Sequence of chain 1.A:
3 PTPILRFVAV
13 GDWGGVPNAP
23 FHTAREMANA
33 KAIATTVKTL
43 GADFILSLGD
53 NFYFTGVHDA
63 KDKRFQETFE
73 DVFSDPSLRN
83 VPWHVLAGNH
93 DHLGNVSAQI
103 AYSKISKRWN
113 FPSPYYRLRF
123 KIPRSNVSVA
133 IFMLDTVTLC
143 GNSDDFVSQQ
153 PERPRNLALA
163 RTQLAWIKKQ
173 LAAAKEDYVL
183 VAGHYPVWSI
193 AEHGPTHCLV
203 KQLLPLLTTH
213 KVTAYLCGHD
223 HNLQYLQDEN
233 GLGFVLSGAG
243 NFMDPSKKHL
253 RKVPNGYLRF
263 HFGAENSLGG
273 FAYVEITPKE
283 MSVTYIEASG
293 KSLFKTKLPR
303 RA

The protein below binds the small molecule below.
Small molecule (SMILES): CC(=O)N[C@H]1[C@H](O[C@H]2[C@H](O)[C@@H](NC(C)=O)CO[C@@H]2CO)O[C@H](CO)[C@@H](O)[C@@H]1O

Binding-site contacts:
Ligand atom C6 contacts residue ALA62 of chain 1.A at 3.9 Å (hydrophobic).
Ligand atom O5 contacts residue ALA62 of chain 1.A at 4.3 Å.
Ligand atom O5 contacts residue ALA100 of chain 1.A at 3.5 Å.
Ligand atom C5 contacts residue SER99 of chain 1.A at 4.2 Å.
Ligand atom C3 contacts residue ASN97 of chain 1.A at 3.8 Å.
Ligand atom N2 contacts residue EDO1 of chain 1.EA at 3.2 Å (h-bond).
Ligand atom O5 contacts residue ASN97 of chain 1.A at 2.3 Å (h-bond).
Ligand atom C7 contacts residue HIS60 of chain 1.A at 4.1 Å.
Ligand atom C6 contacts residue EDO1 of chain 1.EA at 3.9 Å.
Ligand atom C1 contacts residue ALA100 of chain 1.A at 4.2 Å (hydrophobic).
Ligand atom N2 contacts residue ASN97 of chain 1.A at 2.9 Å (h-bond).
Ligand atom O7 contacts residue EDO1 of chain 1.EA at 2.2 Å (h-bond).
Ligand atom C5 contacts residue ALA100 of chain 1.A at 4.3 Å (hydrophobic).
Ligand atom C1 contacts residue ASP61 of chain 1.A at 4.4 Å.
Ligand atom N2 contacts residue HIS60 of chain 1.A at 4.4 Å.
Ligand atom C7 contacts residue ASN97 of chain 1.A at 3.3 Å.
Ligand atom C8 contacts residue EDO1 of chain 1.EA at 4.4 Å.
Ligand atom O5 contacts residue HIS60 of chain 1.A at 4.0 Å.
Ligand atom O5 contacts residue ASP61 of chain 1.A at 3.6 Å.
Ligand atom C6 contacts residue ALA103 of chain 1.A at 4.2 Å (hydrophobic).
Ligand atom C5 contacts residue ASN97 of chain 1.A at 3.6 Å.
Ligand atom O6 contacts residue ALA100 of chain 1.A at 4.2 Å.
Ligand atom C1 contacts residue ASN97 of chain 1.A at 1.4 Å.
Ligand atom O6 contacts residue ASP61 of chain 1.A at 3.5 Å.
Ligand atom C1 contacts residue HIS60 of chain 1.A at 3.8 Å.
Ligand atom C7 contacts residue EDO1 of chain 1.EA at 3.0 Å.
Ligand atom C4 contacts residue ASN97 of chain 1.A at 4.2 Å.
Ligand atom C2 contacts residue HIS60 of chain 1.A at 3.9 Å.
Ligand atom O7 contacts residue HIS60 of chain 1.A at 3.2 Å (h-bond).
Ligand atom C8 contacts residue ASN97 of chain 1.A at 4.5 Å.
Ligand atom C1 contacts residue EDO1 of chain 1.EA at 4.5 Å.
Ligand atom C6 contacts residue ALA100 of chain 1.A at 3.9 Å (hydrophobic).
Ligand atom O6 contacts residue ALA62 of chain 1.A at 2.8 Å (h-bond).
Ligand atom C2 contacts residue EDO1 of chain 1.EA at 4.5 Å.
Ligand atom O6 contacts residue EDO1 of chain 1.EA at 3.6 Å.
Ligand atom C2 contacts residue ASN97 of chain 1.A at 2.4 Å.
Ligand atom O7 contacts residue ASN97 of chain 1.A at 3.3 Å (h-bond).